Sequence of chain 1.A:
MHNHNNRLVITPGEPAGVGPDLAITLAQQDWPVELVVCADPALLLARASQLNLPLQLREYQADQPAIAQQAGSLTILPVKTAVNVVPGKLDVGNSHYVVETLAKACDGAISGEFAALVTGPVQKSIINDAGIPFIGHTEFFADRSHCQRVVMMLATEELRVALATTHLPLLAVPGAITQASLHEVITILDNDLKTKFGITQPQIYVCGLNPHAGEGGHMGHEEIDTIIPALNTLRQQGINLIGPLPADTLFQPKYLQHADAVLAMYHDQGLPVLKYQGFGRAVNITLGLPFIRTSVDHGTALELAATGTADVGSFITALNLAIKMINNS

A small-molecule ligand and the protein it binds are described below.
Small molecule (SMILES): OC[C@H]1O[C@@](CO)(O[C@H]2O[C@H](CO)[C@@H](O)[C@H](O)[C@H]2O)[C@@H](O)[C@@H]1O

Binding-site contacts:
Ligand atom O4 contacts residue GLY219 of chain 1.A at 3.1 Å (h-bond).
Ligand atom C5 contacts residue ALA216 of chain 1.A at 4.0 Å (hydrophobic).
Ligand atom O1 contacts residue ALA216 of chain 1.A at 2.9 Å (h-bond).
Ligand atom O5 contacts residue ALA216 of chain 1.A at 3.3 Å.
Ligand atom O6 contacts residue HIS215 of chain 1.A at 3.6 Å (h-bond).
Ligand atom C1 contacts residue ILE231 of chain 1.A at 4.0 Å (hydrophobic).
Ligand atom C2 contacts residue LEU248 of chain 1.A at 4.2 Å (hydrophobic).
Ligand atom C5 contacts residue GLU218 of chain 1.A at 4.3 Å.
Ligand atom O1 contacts residue GLU226 of chain 1.A at 3.5 Å.
Ligand atom C1 contacts residue PRO247 of chain 1.A at 3.4 Å (hydrophobic).
Ligand atom C5 contacts residue GLY219 of chain 1.A at 4.5 Å.
Ligand atom C2 contacts residue ALA216 of chain 1.A at 4.3 Å (hydrophobic).
Ligand atom C4 contacts residue GLY219 of chain 1.A at 4.1 Å.
Ligand atom C2 contacts residue PRO247 of chain 1.A at 4.0 Å (hydrophobic).
Ligand atom O2 contacts residue PRO247 of chain 1.A at 2.8 Å (h-bond).
Ligand atom C5 contacts residue HIS215 of chain 1.A at 3.4 Å.
Ligand atom C6 contacts residue PRO249 of chain 1.A at 4.5 Å (hydrophobic).
Ligand atom C2 contacts residue PRO247 of chain 1.A at 3.3 Å (hydrophobic).
Ligand atom O5 contacts residue PRO247 of chain 1.A at 4.5 Å.
Ligand atom O2 contacts residue GLY246 of chain 1.A at 3.5 Å.
Ligand atom C1 contacts residue PRO247 of chain 1.A at 3.3 Å (hydrophobic).
Ligand atom C1 contacts residue LEU248 of chain 1.A at 4.5 Å (hydrophobic).
Ligand atom O6 contacts residue GLU218 of chain 1.A at 4.2 Å.
Ligand atom O2 contacts residue PRO247 of chain 1.A at 3.9 Å.
Ligand atom C6 contacts residue HIS215 of chain 1.A at 3.4 Å.
Ligand atom O1 contacts residue ILE231 of chain 1.A at 3.9 Å.
Ligand atom O5 contacts residue PRO247 of chain 1.A at 4.0 Å.
Ligand atom O4 contacts residue GLU218 of chain 1.A at 3.8 Å.
Ligand atom O1 contacts residue PRO247 of chain 1.A at 3.9 Å.
Ligand atom O5 contacts residue LEU248 of chain 1.A at 4.3 Å.
Ligand atom C1 contacts residue ALA216 of chain 1.A at 4.0 Å (hydrophobic).
Ligand atom O5 contacts residue HIS215 of chain 1.A at 3.8 Å.